Binding-site contacts:
Ligand atom O7 contacts residue PRO64 of chain 12.G at 3.9 Å.
Ligand atom C8 contacts residue PRO64 of chain 12.G at 3.4 Å (hydrophobic).
Ligand atom C8 contacts residue GLN87 of chain 12.G at 4.5 Å.
Ligand atom O5 contacts residue ASN66 of chain 12.G at 2.2 Å (h-bond).
Ligand atom O7 contacts residue ASN66 of chain 12.G at 4.3 Å.
Ligand atom C7 contacts residue PRO64 of chain 12.G at 3.8 Å (hydrophobic).
Ligand atom N2 contacts residue PRO64 of chain 12.G at 4.3 Å.
Ligand atom C3 contacts residue ASN66 of chain 12.G at 3.6 Å.
Ligand atom N2 contacts residue ASN66 of chain 12.G at 2.8 Å (h-bond).
Ligand atom C4 contacts residue ASN66 of chain 12.G at 4.0 Å.
Ligand atom C5 contacts residue ASN66 of chain 12.G at 3.5 Å.
Ligand atom N2 contacts residue ILE65 of chain 12.G at 4.4 Å.
Ligand atom C1 contacts residue ASN66 of chain 12.G at 1.4 Å.
Ligand atom C2 contacts residue ASN66 of chain 12.G at 2.2 Å.
Ligand atom C7 contacts residue ASN66 of chain 12.G at 4.0 Å.

This small molecule binds to this protein.
Small molecule (SMILES): CC(=O)N[C@H]1[C@H](O[C@H]2[C@H](O)[C@@H](NC(C)=O)CO[C@@H]2CO[C@@H]2O[C@@H](C)[C@@H](O)[C@@H](O)[C@@H]2O)O[C@H](CO)[C@@H](O[C@@H]2O[C@H](CO)[C@@H](O)[C@H](O)[C@@H]2O)[C@@H]1O

Sequence of chain 12.G:
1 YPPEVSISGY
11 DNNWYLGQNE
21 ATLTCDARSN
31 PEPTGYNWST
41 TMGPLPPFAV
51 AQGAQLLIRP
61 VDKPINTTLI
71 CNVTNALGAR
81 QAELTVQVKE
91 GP